Sequence of chain 1.A:
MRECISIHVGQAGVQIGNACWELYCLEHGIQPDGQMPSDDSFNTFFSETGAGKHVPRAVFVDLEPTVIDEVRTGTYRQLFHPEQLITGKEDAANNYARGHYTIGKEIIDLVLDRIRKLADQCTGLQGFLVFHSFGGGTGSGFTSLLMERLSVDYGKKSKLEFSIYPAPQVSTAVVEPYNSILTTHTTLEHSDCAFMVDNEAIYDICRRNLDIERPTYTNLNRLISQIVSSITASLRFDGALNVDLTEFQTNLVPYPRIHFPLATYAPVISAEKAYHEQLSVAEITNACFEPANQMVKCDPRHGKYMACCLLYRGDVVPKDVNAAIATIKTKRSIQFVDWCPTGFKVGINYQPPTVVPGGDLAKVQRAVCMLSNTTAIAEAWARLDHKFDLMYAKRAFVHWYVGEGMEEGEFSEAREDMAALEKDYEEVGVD

A protein and the small-molecule ligand that binds it are described below.
Small molecule (SMILES): C=C(c1ccc2c(c1)c1ccccc1n2C)c1cc(C)nc2ccccc12

Sequence of chain 1.B:
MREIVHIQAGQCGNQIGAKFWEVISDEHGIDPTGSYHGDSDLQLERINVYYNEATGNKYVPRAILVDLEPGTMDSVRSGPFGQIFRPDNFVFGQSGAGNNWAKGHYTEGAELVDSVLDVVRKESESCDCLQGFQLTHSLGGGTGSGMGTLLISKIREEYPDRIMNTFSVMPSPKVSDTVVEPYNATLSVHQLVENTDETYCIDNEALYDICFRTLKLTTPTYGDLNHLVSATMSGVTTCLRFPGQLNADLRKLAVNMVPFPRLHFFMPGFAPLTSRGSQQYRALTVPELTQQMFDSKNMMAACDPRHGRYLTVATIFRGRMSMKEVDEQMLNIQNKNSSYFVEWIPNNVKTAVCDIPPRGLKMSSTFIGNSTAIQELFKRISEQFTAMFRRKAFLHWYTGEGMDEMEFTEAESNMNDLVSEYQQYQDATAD

Binding-site contacts:
Ligand atom C15 contacts residue LYS350 of chain 1.B at 3.5 Å.
Ligand atom C6 contacts residue ALA248 of chain 1.B at 3.7 Å (hydrophobic).
Ligand atom C22 contacts residue ASN347 of chain 1.B at 3.1 Å.
Ligand atom C21 contacts residue THR172 of chain 1.A at 3.6 Å.
Ligand atom N1 contacts residue CYS239 of chain 1.B at 3.7 Å.
Ligand atom C1 contacts residue ALA248 of chain 1.B at 3.7 Å (hydrophobic).
Ligand atom C23 contacts residue ASN347 of chain 1.B at 3.1 Å.
Ligand atom C3 contacts residue ILE316 of chain 1.B at 3.8 Å (hydrophobic).
Ligand atom C21 contacts residue VAL174 of chain 1.A at 3.5 Å (hydrophobic).
Ligand atom C6 contacts residue LEU253 of chain 1.B at 3.5 Å (hydrophobic).
Ligand atom C18 contacts residue VAL174 of chain 1.A at 3.7 Å (hydrophobic).
Ligand atom C3 contacts residue CYS239 of chain 1.B at 3.4 Å (hydrophobic).
Ligand atom C2 contacts residue CYS239 of chain 1.B at 3.5 Å (hydrophobic).
Ligand atom C20 contacts residue VAL174 of chain 1.A at 3.4 Å (hydrophobic).
Ligand atom C17 contacts residue LYS350 of chain 1.B at 3.4 Å.
Ligand atom C18 contacts residue LYS350 of chain 1.B at 3.5 Å.
Ligand atom C14 contacts residue ASN256 of chain 1.B at 3.5 Å.
Ligand atom C13 contacts residue ALA314 of chain 1.B at 3.8 Å (hydrophobic).
Ligand atom C25 contacts residue ASN256 of chain 1.B at 3.6 Å.
Ligand atom C23 contacts residue VAL174 of chain 1.A at 3.6 Å (hydrophobic).
Ligand atom C19 contacts residue LYS350 of chain 1.B at 3.4 Å.
Ligand atom C10 contacts residue ASN256 of chain 1.B at 3.6 Å.
Ligand atom C1 contacts residue LEU253 of chain 1.B at 3.7 Å (hydrophobic).
Ligand atom C20 contacts residue ALA173 of chain 1.A at 3.1 Å (hydrophobic).
Ligand atom C25 contacts residue VAL313 of chain 1.B at 3.4 Å (hydrophobic).
Ligand atom C12 contacts residue ALA314 of chain 1.B at 3.7 Å (hydrophobic).
Ligand atom C22 contacts residue VAL174 of chain 1.A at 3.1 Å (hydrophobic).
Ligand atom N2 contacts residue LYS350 of chain 1.B at 3.6 Å.
Ligand atom C21 contacts residue ALA173 of chain 1.A at 3.2 Å (hydrophobic).
Ligand atom C17 contacts residue ALA314 of chain 1.B at 3.8 Å (hydrophobic).
Ligand atom N2 contacts residue ASN256 of chain 1.B at 3.7 Å.
Ligand atom C15 contacts residue ASN256 of chain 1.B at 3.4 Å.
Ligand atom C21 contacts residue LYS350 of chain 1.B at 3.5 Å.
Ligand atom C17 contacts residue THR315 of chain 1.B at 3.4 Å.
Ligand atom C13 contacts residue ASN256 of chain 1.B at 3.7 Å.
Ligand atom C13 contacts residue MET257 of chain 1.B at 3.5 Å (hydrophobic).
Ligand atom C17 contacts residue ALA352 of chain 1.B at 3.5 Å (hydrophobic).
Ligand atom C14 contacts residue LYS350 of chain 1.B at 3.6 Å.
Ligand atom C7 contacts residue ALA314 of chain 1.B at 3.5 Å (hydrophobic).
Ligand atom C25 contacts residue ASN348 of chain 1.B at 3.2 Å.